Binding-site contacts:
Ligand atom C36 contacts residue ILE105 of chain 1.A at 4.0 Å (hydrophobic).
Ligand atom C30 contacts residue LEU51 of chain 1.A at 4.1 Å (hydrophobic).
Ligand atom C24 contacts residue ILE105 of chain 1.A at 4.0 Å (hydrophobic).
Ligand atom C27 contacts residue PRO41 of chain 1.A at 4.0 Å (hydrophobic).
Ligand atom C27 contacts residue ILE105 of chain 1.A at 3.8 Å (hydrophobic).
Ligand atom N3 contacts residue ASN99 of chain 1.A at 4.0 Å.
Ligand atom C32 contacts residue TRP40 of chain 1.A at 4.1 Å (hydrophobic).
Ligand atom C27 contacts residue MET108 of chain 1.A at 3.8 Å (hydrophobic).
Ligand atom C37 contacts residue PRO41 of chain 1.A at 3.6 Å (hydrophobic).
Ligand atom C23 contacts residue ILE105 of chain 1.A at 4.0 Å (hydrophobic).
Ligand atom C31 contacts residue PRO41 of chain 1.A at 4.0 Å (hydrophobic).
Ligand atom C37 contacts residue PHE42 of chain 1.A at 3.7 Å (hydrophobic).
Ligand atom N5 contacts residue ILE105 of chain 1.A at 4.0 Å.
Ligand atom S contacts residue LEU51 of chain 1.A at 3.9 Å.
Ligand atom C29 contacts residue LEU51 of chain 1.A at 4.1 Å (hydrophobic).
Ligand atom C27 contacts residue TRP40 of chain 1.A at 3.7 Å (hydrophobic).
Ligand atom C36 contacts residue VAL46 of chain 1.A at 3.9 Å (hydrophobic).
Ligand atom N7 contacts residue ILE105 of chain 1.A at 4.1 Å.
Ligand atom C32 contacts residue PRO41 of chain 1.A at 4.1 Å (hydrophobic).
Ligand atom C18 contacts residue LEU53 of chain 1.A at 3.9 Å (hydrophobic).
Ligand atom CL contacts residue MET108 of chain 1.A at 3.8 Å.
Ligand atom N7 contacts residue ASN99 of chain 1.A at 3.6 Å.
Ligand atom C20 contacts residue TYR98 of chain 1.A at 4.0 Å (hydrophobic).
Ligand atom C19 contacts residue LEU53 of chain 1.A at 3.8 Å (hydrophobic).
Ligand atom C37 contacts residue VAL46 of chain 1.A at 3.8 Å (hydrophobic).
Ligand atom N6 contacts residue ASN99 of chain 1.A at 3.1 Å (h-bond).
Ligand atom C20 contacts residue ASN99 of chain 1.A at 3.4 Å.
Ligand atom S contacts residue PRO41 of chain 1.A at 3.4 Å (h-bond).
Ligand atom C33 contacts residue LEU51 of chain 1.A at 3.8 Å (hydrophobic).
Ligand atom C28 contacts residue ILE105 of chain 1.A at 3.5 Å (hydrophobic).
Ligand atom O6 contacts residue LEU53 of chain 1.A at 3.7 Å.
Ligand atom C34 contacts residue TRP40 of chain 1.A at 3.9 Å (hydrophobic).
Ligand atom C31 contacts residue LEU51 of chain 1.A at 3.6 Å (hydrophobic).
Ligand atom C34 contacts residue LEU51 of chain 1.A at 4.0 Å (hydrophobic).
Ligand atom C28 contacts residue TRP40 of chain 1.A at 4.0 Å (hydrophobic).
Ligand atom C20 contacts residue LEU53 of chain 1.A at 3.8 Å (hydrophobic).
Ligand atom N3 contacts residue LEU53 of chain 1.A at 3.8 Å.
Ligand atom N4 contacts residue ILE105 of chain 1.A at 4.1 Å.
Ligand atom C28 contacts residue PRO41 of chain 1.A at 3.9 Å (hydrophobic).
Ligand atom CL contacts residue ASP104 of chain 1.A at 3.6 Å.

A small-molecule ligand and the protein it binds are described below.
Small molecule (SMILES): Cc1sc2c(c1C)C(c1ccc(Cl)cc1)=N[C@@H](CC(=O)NCCCCNC(=O)COc1cccc3c1C(=O)N([C@H]1CCC(=O)NC1=O)C3=O)c1nnc(C)n1-2

Sequence of chain 1.A:
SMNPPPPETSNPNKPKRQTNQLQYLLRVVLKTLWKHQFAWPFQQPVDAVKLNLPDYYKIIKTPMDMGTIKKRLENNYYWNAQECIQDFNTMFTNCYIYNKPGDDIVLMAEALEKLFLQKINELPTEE